Sequence of chain 1.A:
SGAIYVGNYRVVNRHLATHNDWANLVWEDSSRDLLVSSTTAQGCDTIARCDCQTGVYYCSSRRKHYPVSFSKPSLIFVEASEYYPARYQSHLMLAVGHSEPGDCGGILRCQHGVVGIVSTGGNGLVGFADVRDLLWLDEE

This protein binds this small molecule.
Small molecule (SMILES): O=C1NCCN1

Binding-site contacts:
Ligand atom C02 contacts residue LYS78 of chain 1.A at 3.6 Å.
Ligand atom N06 contacts residue SER80 of chain 1.A at 4.3 Å.
Ligand atom N03 contacts residue LYS78 of chain 1.A at 4.3 Å.
Ligand atom C05 contacts residue SER80 of chain 1.A at 4.0 Å.
Ligand atom O01 contacts residue SER77 of chain 1.A at 3.9 Å.
Ligand atom O01 contacts residue LYS78 of chain 1.A at 3.0 Å (salt-bridge).
Ligand atom C05 contacts residue LYS78 of chain 1.A at 4.1 Å.
Ligand atom N06 contacts residue LYS78 of chain 1.A at 3.2 Å (salt-bridge).
Ligand atom C05 contacts residue PRO79 of chain 1.A at 4.5 Å (hydrophobic).
Ligand atom O01 contacts residue GLN59 of chain 1.A at 4.2 Å.